Binding-site contacts:
Ligand atom O7 contacts residue ASN1071 of chain 1.A at 3.5 Å (h-bond).
Ligand atom C8 contacts residue GLU1069 of chain 1.A at 3.7 Å.
Ligand atom C2 contacts residue ASN1071 of chain 1.A at 2.5 Å.
Ligand atom C5 contacts residue ASN1071 of chain 1.A at 3.6 Å.
Ligand atom C7 contacts residue ASN1071 of chain 1.A at 3.6 Å.
Ligand atom C5 contacts residue ALA703 of chain 1.A at 3.7 Å (hydrophobic).
Ligand atom O5 contacts residue ASN1071 of chain 1.A at 2.3 Å (h-bond).
Ligand atom N2 contacts residue ASN1071 of chain 1.A at 2.9 Å (h-bond).
Ligand atom C4 contacts residue ASN1071 of chain 1.A at 4.2 Å.
Ligand atom C1 contacts residue ASN1071 of chain 1.A at 1.4 Å.
Ligand atom C8 contacts residue LYS1070 of chain 1.A at 4.2 Å.
Ligand atom C6 contacts residue ALA703 of chain 1.A at 3.7 Å (hydrophobic).
Ligand atom C3 contacts residue ASN1071 of chain 1.A at 3.8 Å.

The protein below binds the small molecule below.
Small molecule (SMILES): CC(=O)N[C@@H]1[C@@H](O)[C@H](O)[C@@H](CO)O[C@H]1O

Sequence of chain 1.A:
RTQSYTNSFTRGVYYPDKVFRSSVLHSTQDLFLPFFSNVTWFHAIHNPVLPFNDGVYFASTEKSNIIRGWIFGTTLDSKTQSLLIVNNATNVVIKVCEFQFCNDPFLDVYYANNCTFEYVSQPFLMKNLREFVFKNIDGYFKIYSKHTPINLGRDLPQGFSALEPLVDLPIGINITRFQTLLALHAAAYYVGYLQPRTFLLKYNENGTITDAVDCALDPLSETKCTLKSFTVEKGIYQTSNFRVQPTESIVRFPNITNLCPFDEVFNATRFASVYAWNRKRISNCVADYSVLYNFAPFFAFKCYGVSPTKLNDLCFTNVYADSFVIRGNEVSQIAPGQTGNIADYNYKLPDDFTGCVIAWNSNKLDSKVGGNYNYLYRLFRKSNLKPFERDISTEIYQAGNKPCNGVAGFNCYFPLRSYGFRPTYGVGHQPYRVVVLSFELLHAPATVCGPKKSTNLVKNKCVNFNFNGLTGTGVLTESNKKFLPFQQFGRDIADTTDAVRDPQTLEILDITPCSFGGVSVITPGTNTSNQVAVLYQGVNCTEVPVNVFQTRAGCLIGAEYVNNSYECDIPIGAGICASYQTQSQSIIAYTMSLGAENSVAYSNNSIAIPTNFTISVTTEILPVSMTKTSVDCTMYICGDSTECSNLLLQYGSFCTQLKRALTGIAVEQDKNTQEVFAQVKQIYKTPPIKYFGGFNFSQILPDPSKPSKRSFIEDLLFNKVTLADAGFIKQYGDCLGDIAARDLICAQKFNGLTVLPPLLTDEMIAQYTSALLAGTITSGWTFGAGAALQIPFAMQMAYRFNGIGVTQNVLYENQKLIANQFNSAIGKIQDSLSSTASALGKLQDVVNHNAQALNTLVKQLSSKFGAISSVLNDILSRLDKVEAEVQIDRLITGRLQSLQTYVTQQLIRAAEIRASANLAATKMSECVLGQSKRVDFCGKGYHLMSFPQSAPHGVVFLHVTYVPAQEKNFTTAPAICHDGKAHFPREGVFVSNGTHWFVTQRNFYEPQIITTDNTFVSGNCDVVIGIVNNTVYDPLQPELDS